A small-molecule ligand and the protein it binds are described below.
Small molecule (SMILES): NCCOB(c1ccccc1)c1ccccc1

Binding-site contacts:
Ligand atom C04 contacts residue GLU702 of chain 1.C at 4.3 Å.
Ligand atom C02 contacts residue MET706 of chain 1.C at 4.4 Å (hydrophobic).
Ligand atom C10 contacts residue MET706 of chain 1.C at 4.0 Å (hydrophobic).
Ligand atom C05 contacts residue PHE526 of chain 1.C at 3.5 Å (hydrophobic).
Ligand atom C11 contacts residue LEU443 of chain 1.C at 3.9 Å (hydrophobic).
Ligand atom C10 contacts residue SER444 of chain 1.C at 2.5 Å.
Ligand atom B01 contacts residue MET706 of chain 1.C at 4.2 Å.
Ligand atom C12 contacts residue PHE447 of chain 1.C at 3.8 Å (hydrophobic).
Ligand atom C11 contacts residue MET440 of chain 1.C at 3.7 Å (hydrophobic).
Ligand atom C03 contacts residue GLU501 of chain 1.C at 3.8 Å.
Ligand atom C10 contacts residue PHE703 of chain 1.C at 3.9 Å (hydrophobic).
Ligand atom C06 contacts residue TYR565 of chain 1.C at 3.5 Å (hydrophobic).
Ligand atom C09 contacts residue MET706 of chain 1.C at 3.4 Å (hydrophobic).
Ligand atom C05 contacts residue GLU501 of chain 1.C at 3.6 Å.
Ligand atom C13 contacts residue SER444 of chain 1.C at 3.3 Å.
Ligand atom C08 contacts residue MET706 of chain 1.C at 4.3 Å (hydrophobic).
Ligand atom C04 contacts residue GLU501 of chain 1.C at 3.0 Å.
Ligand atom C10 contacts residue MET440 of chain 1.C at 3.8 Å (hydrophobic).
Ligand atom C12 contacts residue SER444 of chain 1.C at 2.8 Å.
Ligand atom C06 contacts residue TYR564 of chain 1.C at 4.3 Å (hydrophobic).
Ligand atom C16 contacts residue CYS496 of chain 1.C at 3.4 Å (hydrophobic).
Ligand atom C07 contacts residue TYR565 of chain 1.C at 3.4 Å (hydrophobic).
Ligand atom C13 contacts residue TRP493 of chain 1.C at 4.2 Å (hydrophobic).
Ligand atom C05 contacts residue TYR564 of chain 1.C at 4.3 Å (hydrophobic).
Ligand atom C08 contacts residue SER444 of chain 1.C at 3.4 Å.
Ligand atom C16 contacts residue LYS500 of chain 1.C at 3.7 Å.
Ligand atom N17 contacts residue CYS496 of chain 1.C at 3.6 Å (h-bond).
Ligand atom C12 contacts residue LEU443 of chain 1.C at 4.2 Å (hydrophobic).
Ligand atom C03 contacts residue LYS500 of chain 1.C at 4.3 Å.
Ligand atom C03 contacts residue MET706 of chain 1.C at 3.9 Å (hydrophobic).
Ligand atom C09 contacts residue PHE703 of chain 1.C at 3.9 Å (hydrophobic).
Ligand atom C12 contacts residue TRP493 of chain 1.C at 4.5 Å (hydrophobic).
Ligand atom N17 contacts residue LYS500 of chain 1.C at 4.2 Å.
Ligand atom C09 contacts residue SER444 of chain 1.C at 3.1 Å.
Ligand atom C11 contacts residue SER444 of chain 1.C at 2.3 Å.
Ligand atom C06 contacts residue PHE526 of chain 1.C at 3.5 Å (hydrophobic).

Sequence of chain 1.C:
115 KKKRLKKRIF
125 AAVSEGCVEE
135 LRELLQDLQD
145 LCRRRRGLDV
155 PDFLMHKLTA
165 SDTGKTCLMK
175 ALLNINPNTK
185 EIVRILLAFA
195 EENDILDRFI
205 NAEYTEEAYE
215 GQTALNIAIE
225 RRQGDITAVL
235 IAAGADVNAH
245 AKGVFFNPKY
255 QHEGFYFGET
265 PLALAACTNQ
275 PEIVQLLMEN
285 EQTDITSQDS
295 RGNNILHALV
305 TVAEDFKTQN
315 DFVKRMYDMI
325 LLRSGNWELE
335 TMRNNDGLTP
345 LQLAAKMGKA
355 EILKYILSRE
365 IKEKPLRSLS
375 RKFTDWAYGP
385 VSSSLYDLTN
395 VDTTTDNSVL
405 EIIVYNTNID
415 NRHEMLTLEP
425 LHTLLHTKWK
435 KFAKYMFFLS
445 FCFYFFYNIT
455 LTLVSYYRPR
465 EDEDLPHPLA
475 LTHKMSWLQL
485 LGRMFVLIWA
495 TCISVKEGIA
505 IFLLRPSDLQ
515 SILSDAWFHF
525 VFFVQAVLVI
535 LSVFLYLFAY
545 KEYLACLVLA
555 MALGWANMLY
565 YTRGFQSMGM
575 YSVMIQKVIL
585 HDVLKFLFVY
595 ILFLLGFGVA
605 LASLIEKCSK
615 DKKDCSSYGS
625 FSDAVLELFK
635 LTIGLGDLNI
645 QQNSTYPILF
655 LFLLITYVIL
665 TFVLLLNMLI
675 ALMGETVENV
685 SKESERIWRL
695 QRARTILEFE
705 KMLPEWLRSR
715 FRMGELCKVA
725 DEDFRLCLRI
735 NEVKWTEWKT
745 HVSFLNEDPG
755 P